Sequence of chain 2.M:
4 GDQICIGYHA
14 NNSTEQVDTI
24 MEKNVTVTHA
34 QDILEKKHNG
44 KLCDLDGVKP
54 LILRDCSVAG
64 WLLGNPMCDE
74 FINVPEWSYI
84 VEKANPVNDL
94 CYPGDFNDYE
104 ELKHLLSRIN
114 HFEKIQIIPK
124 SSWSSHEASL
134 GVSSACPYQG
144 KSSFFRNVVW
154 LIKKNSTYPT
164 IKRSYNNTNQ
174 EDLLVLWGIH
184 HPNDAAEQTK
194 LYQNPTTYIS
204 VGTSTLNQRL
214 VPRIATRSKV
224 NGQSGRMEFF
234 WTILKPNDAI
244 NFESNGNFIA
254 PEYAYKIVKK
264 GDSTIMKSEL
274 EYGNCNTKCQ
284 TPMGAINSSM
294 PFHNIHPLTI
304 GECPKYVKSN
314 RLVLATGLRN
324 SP

Sequence of chain 1.M:
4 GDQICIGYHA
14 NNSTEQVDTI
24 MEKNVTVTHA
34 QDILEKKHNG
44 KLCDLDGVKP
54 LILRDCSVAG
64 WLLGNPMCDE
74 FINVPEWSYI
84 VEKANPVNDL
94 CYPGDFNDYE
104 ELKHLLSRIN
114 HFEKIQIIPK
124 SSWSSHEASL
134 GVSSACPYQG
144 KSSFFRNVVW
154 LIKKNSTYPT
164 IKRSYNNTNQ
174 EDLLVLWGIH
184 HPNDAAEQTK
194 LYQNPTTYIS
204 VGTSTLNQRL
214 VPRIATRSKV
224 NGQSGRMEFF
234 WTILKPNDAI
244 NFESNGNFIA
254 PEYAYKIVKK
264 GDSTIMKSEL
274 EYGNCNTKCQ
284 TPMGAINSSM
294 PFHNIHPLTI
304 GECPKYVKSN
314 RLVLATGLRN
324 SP

A small-molecule ligand and the protein it binds are described below.
Small molecule (SMILES): CC(=O)N[C@H]1[C@H](O[C@H]2[C@H](O)[C@@H](NC(C)=O)CO[C@@H]2CO)O[C@H](CO)[C@@H](O)[C@@H]1O

Binding-site contacts:
Ligand atom O3 contacts residue LYS222 of chain 2.M at 4.2 Å.
Ligand atom O5 contacts residue ASN169 of chain 1.M at 2.3 Å (h-bond).
Ligand atom C3 contacts residue SER221 of chain 2.M at 3.5 Å.
Ligand atom N2 contacts residue ALA242 of chain 1.M at 3.9 Å.
Ligand atom C5 contacts residue ASN169 of chain 1.M at 3.2 Å.
Ligand atom O7 contacts residue LYS222 of chain 2.M at 4.2 Å.
Ligand atom O7 contacts residue ARG220 of chain 2.M at 4.4 Å.
Ligand atom C1 contacts residue ASP241 of chain 1.M at 4.4 Å.
Ligand atom C5 contacts residue ASN240 of chain 1.M at 4.1 Å.
Ligand atom C7 contacts residue LYS222 of chain 2.M at 4.1 Å.
Ligand atom C7 contacts residue ALA242 of chain 1.M at 4.0 Å (hydrophobic).
Ligand atom C6 contacts residue ASN240 of chain 1.M at 3.7 Å.
Ligand atom O7 contacts residue ALA242 of chain 1.M at 3.4 Å.
Ligand atom C7 contacts residue ASN169 of chain 1.M at 3.6 Å.
Ligand atom C1 contacts residue ASN240 of chain 1.M at 4.4 Å.
Ligand atom C3 contacts residue ASN240 of chain 1.M at 4.3 Å.
Ligand atom O3 contacts residue SER221 of chain 2.M at 3.4 Å (h-bond).
Ligand atom N2 contacts residue SER221 of chain 2.M at 3.4 Å (h-bond).
Ligand atom C2 contacts residue SER221 of chain 2.M at 4.0 Å.
Ligand atom C2 contacts residue ASN169 of chain 1.M at 2.9 Å.
Ligand atom N2 contacts residue ASN169 of chain 1.M at 3.1 Å (h-bond).
Ligand atom O7 contacts residue ASN169 of chain 1.M at 3.5 Å (h-bond).
Ligand atom C3 contacts residue ASN169 of chain 1.M at 3.9 Å.
Ligand atom C8 contacts residue LYS222 of chain 2.M at 3.4 Å.
Ligand atom O6 contacts residue LYS222 of chain 2.M at 4.0 Å.
Ligand atom C1 contacts residue ASN169 of chain 1.M at 1.5 Å.
Ligand atom C4 contacts residue ASN169 of chain 1.M at 4.2 Å.
Ligand atom C7 contacts residue SER221 of chain 2.M at 4.2 Å.
Ligand atom C6 contacts residue ASN169 of chain 1.M at 4.2 Å.